This small molecule binds to this protein.
Small molecule (SMILES): CSC[C@H]1N[C@@H](c2c[nH]c3c2N=CNC3N)[C@H](O)[C@@H]1O

Binding-site contacts:
Ligand atom C2 contacts residue VAL152 of chain 1.A at 3.6 Å (hydrophobic).
Ligand atom N7 contacts residue ALA77 of chain 1.A at 3.4 Å.
Ligand atom C5' contacts residue PHE151 of chain 1.A at 3.6 Å (hydrophobic).
Ligand atom N6 contacts residue ASP197 of chain 1.A at 2.8 Å (salt-bridge).
Ligand atom C5 contacts residue ASP197 of chain 1.A at 3.6 Å.
Ligand atom N6 contacts residue VAL152 of chain 1.A at 3.0 Å (h-bond).
Ligand atom C8 contacts residue ALA77 of chain 1.A at 3.5 Å (hydrophobic).
Ligand atom C2 contacts residue PHE151 of chain 1.A at 3.5 Å (hydrophobic).
Ligand atom C5 contacts residue GLY78 of chain 1.A at 3.6 Å.
Ligand atom C5 contacts residue PHE151 of chain 1.A at 3.4 Å (hydrophobic).
Ligand atom C1' contacts residue SER76 of chain 1.A at 3.4 Å.
Ligand atom CS contacts residue PHE105 of chain 1.B at 3.7 Å (hydrophobic).
Ligand atom N4' contacts residue PHE207 of chain 1.A at 3.4 Å.
Ligand atom N7 contacts residue PHE151 of chain 1.A at 3.6 Å.
Ligand atom C8 contacts residue SER76 of chain 1.A at 3.7 Å.
Ligand atom C4 contacts residue PHE151 of chain 1.A at 3.7 Å (hydrophobic).
Ligand atom C2 contacts residue SER150 of chain 1.A at 3.4 Å.
Ligand atom N1 contacts residue VAL152 of chain 1.A at 2.9 Å (h-bond).
Ligand atom C3' contacts residue GLU174 of chain 1.A at 3.4 Å.
Ligand atom S5' contacts residue MET173 of chain 1.A at 3.6 Å (h-bond).
Ligand atom N6 contacts residue GLY78 of chain 1.A at 3.7 Å.
Ligand atom N6 contacts residue ALA199 of chain 1.A at 3.6 Å.
Ligand atom C6 contacts residue PHE151 of chain 1.A at 3.5 Å (hydrophobic).
Ligand atom O2' contacts residue ARG193 of chain 1.A at 3.0 Å (salt-bridge).
Ligand atom N3 contacts residue GLU172 of chain 1.A at 3.5 Å.
Ligand atom N3 contacts residue MET173 of chain 1.A at 3.6 Å.
Ligand atom N7 contacts residue ASP197 of chain 1.A at 2.6 Å (salt-bridge).
Ligand atom N7 contacts residue SER196 of chain 1.A at 3.5 Å (h-bond).
Ligand atom N1 contacts residue PHE151 of chain 1.A at 3.7 Å.
Ligand atom C2' contacts residue MET173 of chain 1.A at 3.5 Å (hydrophobic).
Ligand atom O2' contacts residue MET173 of chain 1.A at 2.8 Å (h-bond).
Ligand atom CS contacts residue ILE50 of chain 1.A at 3.7 Å (hydrophobic).
Ligand atom N4' contacts residue SER76 of chain 1.A at 3.2 Å (h-bond).
Ligand atom O3' contacts residue GLU174 of chain 1.A at 2.6 Å (salt-bridge).
Ligand atom N7 contacts residue GLY78 of chain 1.A at 3.4 Å (h-bond).
Ligand atom O3' contacts residue ALA8 of chain 1.A at 3.4 Å.
Ligand atom O2' contacts residue GLU172 of chain 1.A at 3.2 Å.
Ligand atom O2' contacts residue GLU174 of chain 1.A at 2.6 Å (salt-bridge).
Ligand atom C8 contacts residue ASP197 of chain 1.A at 3.5 Å.
Ligand atom C8 contacts residue SER196 of chain 1.A at 3.4 Å.

Sequence of chain 1.A:
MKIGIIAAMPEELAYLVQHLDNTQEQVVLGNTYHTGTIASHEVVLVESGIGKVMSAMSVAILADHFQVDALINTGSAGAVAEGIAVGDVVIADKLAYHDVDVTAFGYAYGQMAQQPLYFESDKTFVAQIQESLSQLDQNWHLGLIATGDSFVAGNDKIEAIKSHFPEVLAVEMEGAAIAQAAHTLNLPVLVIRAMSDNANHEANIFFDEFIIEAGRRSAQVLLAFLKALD

Sequence of chain 1.B:
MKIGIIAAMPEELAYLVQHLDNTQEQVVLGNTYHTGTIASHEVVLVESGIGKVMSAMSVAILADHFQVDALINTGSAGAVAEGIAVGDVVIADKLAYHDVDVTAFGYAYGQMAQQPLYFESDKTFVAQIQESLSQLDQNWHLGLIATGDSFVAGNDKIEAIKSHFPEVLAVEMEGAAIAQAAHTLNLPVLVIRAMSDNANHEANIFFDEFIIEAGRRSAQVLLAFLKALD